The protein below binds the small molecule below.
Small molecule (SMILES): N[C@@H](Cc1ccccc1)C(=O)O

Sequence of chain 1.P:
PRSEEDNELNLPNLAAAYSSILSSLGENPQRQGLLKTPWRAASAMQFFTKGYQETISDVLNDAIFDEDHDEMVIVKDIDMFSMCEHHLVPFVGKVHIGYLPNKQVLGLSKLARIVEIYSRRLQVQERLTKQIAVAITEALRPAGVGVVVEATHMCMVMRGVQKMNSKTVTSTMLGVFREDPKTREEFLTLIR

Sequence of chain 1.NA:
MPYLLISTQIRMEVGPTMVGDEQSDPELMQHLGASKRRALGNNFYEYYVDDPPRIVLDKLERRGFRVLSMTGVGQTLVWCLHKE

Binding-site contacts:
Ligand atom N contacts residue GLN78 of chain 1.NA at 2.9 Å (h-bond).
Ligand atom CB contacts residue GLN78 of chain 1.NA at 3.6 Å.
Ligand atom CZ contacts residue ILE13 of chain 1.NA at 3.9 Å (hydrophobic).
Ligand atom N contacts residue ILE13 of chain 1.NA at 2.8 Å (h-bond).
Ligand atom C contacts residue VAL76 of chain 1.JA at 3.9 Å (hydrophobic).
Ligand atom OXT contacts residue GLU195 of chain 1.P at 3.8 Å.
Ligand atom C contacts residue GLY77 of chain 1.JA at 3.9 Å.
Ligand atom CD2 contacts residue ILE13 of chain 1.NA at 3.5 Å (hydrophobic).
Ligand atom CD2 contacts residue VAL76 of chain 1.JA at 3.5 Å (hydrophobic).
Ligand atom CD2 contacts residue GLN78 of chain 1.NA at 3.5 Å.
Ligand atom O contacts residue GLY77 of chain 1.JA at 3.8 Å.
Ligand atom O contacts residue VAL76 of chain 1.JA at 3.5 Å (h-bond).
Ligand atom N contacts residue GLU195 of chain 1.P at 2.8 Å (salt-bridge).
Ligand atom CG contacts residue VAL76 of chain 1.JA at 3.7 Å (hydrophobic).
Ligand atom CB contacts residue VAL76 of chain 1.JA at 3.4 Å (hydrophobic).
Ligand atom OXT contacts residue GLN78 of chain 1.NA at 3.1 Å (h-bond).
Ligand atom CA contacts residue ILE13 of chain 1.NA at 3.6 Å (hydrophobic).
Ligand atom C contacts residue GLN78 of chain 1.JA at 3.7 Å.
Ligand atom CA contacts residue GLN78 of chain 1.NA at 3.7 Å.
Ligand atom CD1 contacts residue ILE13 of chain 1.NA at 3.5 Å (hydrophobic).
Ligand atom CZ contacts residue LEU80 of chain 1.NA at 3.8 Å (hydrophobic).
Ligand atom CE1 contacts residue ILE13 of chain 1.NA at 3.8 Å (hydrophobic).
Ligand atom CE1 contacts residue MET15 of chain 1.NA at 3.7 Å (hydrophobic).
Ligand atom CE1 contacts residue VAL76 of chain 1.JA at 3.9 Å (hydrophobic).
Ligand atom CE2 contacts residue GLN78 of chain 1.NA at 3.6 Å.
Ligand atom O contacts residue GLN78 of chain 1.JA at 2.9 Å (h-bond).
Ligand atom O contacts residue THR79 of chain 1.JA at 2.7 Å (h-bond).
Ligand atom CB contacts residue ILE13 of chain 1.NA at 3.9 Å (hydrophobic).
Ligand atom CE2 contacts residue GLN12 of chain 1.NA at 3.9 Å.
Ligand atom CG contacts residue ILE13 of chain 1.NA at 3.3 Å (hydrophobic).
Ligand atom CZ contacts residue ARG14 of chain 1.NA at 3.8 Å.
Ligand atom C contacts residue GLN78 of chain 1.NA at 3.9 Å.
Ligand atom CZ contacts residue MET15 of chain 1.NA at 3.7 Å (hydrophobic).
Ligand atom OXT contacts residue GLY77 of chain 1.JA at 3.8 Å.
Ligand atom OXT contacts residue PRO197 of chain 1.P at 3.6 Å.
Ligand atom C contacts residue THR79 of chain 1.JA at 3.5 Å.
Ligand atom OXT contacts residue GLN78 of chain 1.JA at 3.9 Å.
Ligand atom CA contacts residue THR79 of chain 1.JA at 3.6 Å.
Ligand atom CE2 contacts residue ILE13 of chain 1.NA at 3.4 Å (hydrophobic).
Ligand atom CD1 contacts residue VAL76 of chain 1.JA at 3.6 Å (hydrophobic).

Sequence of chain 1.JA:
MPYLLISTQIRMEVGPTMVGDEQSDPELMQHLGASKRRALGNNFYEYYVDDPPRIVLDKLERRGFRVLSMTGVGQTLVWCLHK